The small molecule below binds the protein below.
Small molecule (SMILES): NC[C@@H]1O[C@H](O[C@H]2[C@@H](O)[C@H](O[C@@H]3[C@@H](O)[C@H](N)C[C@H](N)[C@H]3O[C@H]3O[C@H](CO)[C@@H](OCc4ccccc4)[C@H](O)[C@H]3N)O[C@@H]2CO)[C@H](N)[C@@H](O)[C@@H]1O

Sequence of chain 1.L:
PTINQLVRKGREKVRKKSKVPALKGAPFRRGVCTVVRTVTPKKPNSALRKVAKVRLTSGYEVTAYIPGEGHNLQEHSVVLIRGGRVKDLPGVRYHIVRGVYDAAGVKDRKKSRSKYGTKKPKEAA

Binding-site contacts:
Ligand atom CBJ contacts residue MG1 of chain 1.TF at 3.8 Å.
Ligand atom CAL contacts residue THR41 of chain 1.L at 3.3 Å.
Ligand atom CAN contacts residue THR41 of chain 1.L at 4.2 Å.
Ligand atom CBH contacts residue MG1 of chain 1.TF at 4.3 Å.
Ligand atom NAD contacts residue MG1 of chain 1.TF at 4.3 Å.
Ligand atom OAI contacts residue MG1 of chain 1.TF at 2.7 Å.
Ligand atom CAM contacts residue THR41 of chain 1.L at 3.9 Å.